Sequence of chain 1.A:
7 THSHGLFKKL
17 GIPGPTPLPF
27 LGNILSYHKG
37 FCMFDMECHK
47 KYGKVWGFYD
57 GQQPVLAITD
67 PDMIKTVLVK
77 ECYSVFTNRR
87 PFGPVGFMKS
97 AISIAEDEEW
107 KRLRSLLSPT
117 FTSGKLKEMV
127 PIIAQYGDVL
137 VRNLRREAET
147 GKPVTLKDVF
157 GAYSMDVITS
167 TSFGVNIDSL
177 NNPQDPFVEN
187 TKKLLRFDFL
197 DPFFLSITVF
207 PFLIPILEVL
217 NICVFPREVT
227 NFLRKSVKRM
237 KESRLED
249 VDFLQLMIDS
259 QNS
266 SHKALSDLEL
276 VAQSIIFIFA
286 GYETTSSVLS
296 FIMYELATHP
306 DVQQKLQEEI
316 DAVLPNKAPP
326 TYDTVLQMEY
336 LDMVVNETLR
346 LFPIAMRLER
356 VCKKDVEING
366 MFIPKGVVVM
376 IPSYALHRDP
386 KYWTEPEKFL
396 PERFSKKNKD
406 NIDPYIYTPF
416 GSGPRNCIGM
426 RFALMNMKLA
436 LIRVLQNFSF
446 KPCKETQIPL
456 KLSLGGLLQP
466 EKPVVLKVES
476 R

This protein binds this small molecule.
Small molecule (SMILES): O=C(CCc1cccnc1)N[C@H](CS[C@@H](Cc1ccccc1)C(=O)NCCc1cccnc1)Cc1ccccc1

Binding-site contacts:
Ligand atom C10 contacts residue PHE195 of chain 1.A at 3.5 Å (hydrophobic).
Ligand atom O17 contacts residue PHE195 of chain 1.A at 3.6 Å.
Ligand atom C33 contacts residue ALA285 of chain 1.A at 3.8 Å (hydrophobic).
Ligand atom C02 contacts residue ARG86 of chain 1.A at 3.7 Å.
Ligand atom C08 contacts residue PHE195 of chain 1.A at 3.9 Å (hydrophobic).
Ligand atom C19 contacts residue PHE88 of chain 1.A at 3.4 Å (hydrophobic).
Ligand atom C31 contacts residue PHE88 of chain 1.A at 3.5 Å (hydrophobic).
Ligand atom C20 contacts residue HEM1 of chain 1.B at 3.8 Å.
Ligand atom C05 contacts residue THR204 of chain 1.A at 3.5 Å.
Ligand atom N04 contacts residue THR204 of chain 1.A at 3.0 Å (h-bond).
Ligand atom C24 contacts residue ALA350 of chain 1.A at 3.8 Å (hydrophobic).
Ligand atom C34 contacts residue ALA285 of chain 1.A at 3.5 Å (hydrophobic).
Ligand atom C13 contacts residue ARG85 of chain 1.A at 3.5 Å.
Ligand atom C07 contacts residue PHE88 of chain 1.A at 3.8 Å (hydrophobic).
Ligand atom C37 contacts residue HEM1 of chain 1.B at 2.8 Å.
Ligand atom C29 contacts residue PHE193 of chain 1.A at 3.8 Å (hydrophobic).
Ligand atom C16 contacts residue SER99 of chain 1.A at 3.4 Å.
Ligand atom C02 contacts residue PHE195 of chain 1.A at 3.9 Å (hydrophobic).
Ligand atom C39 contacts residue ALA285 of chain 1.A at 3.8 Å (hydrophobic).
Ligand atom C31 contacts residue ILE100 of chain 1.A at 3.7 Å (hydrophobic).
Ligand atom C18 contacts residue PHE195 of chain 1.A at 3.6 Å (hydrophobic).
Ligand atom C28 contacts residue ILE281 of chain 1.A at 3.7 Å (hydrophobic).
Ligand atom C30 contacts residue PHE193 of chain 1.A at 3.6 Å (hydrophobic).
Ligand atom C40 contacts residue ALA285 of chain 1.A at 3.5 Å (hydrophobic).
Ligand atom O35 contacts residue SER99 of chain 1.A at 2.6 Å (h-bond).
Ligand atom C27 contacts residue SER99 of chain 1.A at 3.7 Å.
Ligand atom C05 contacts residue ARG86 of chain 1.A at 3.8 Å.
Ligand atom C38 contacts residue THR289 of chain 1.A at 3.7 Å.
Ligand atom O35 contacts residue HEM1 of chain 1.B at 3.7 Å.
Ligand atom C27 contacts residue ILE100 of chain 1.A at 3.5 Å (hydrophobic).
Ligand atom C07 contacts residue PHE195 of chain 1.A at 3.7 Å (hydrophobic).
Ligand atom N09 contacts residue PHE195 of chain 1.A at 3.5 Å.
Ligand atom N36 contacts residue HEM1 of chain 1.B at 2.0 Å.
Ligand atom C40 contacts residue HEM1 of chain 1.B at 3.0 Å.
Ligand atom C25 contacts residue ALA350 of chain 1.A at 3.5 Å (hydrophobic).
Ligand atom C01 contacts residue ARG86 of chain 1.A at 3.6 Å.
Ligand atom C23 contacts residue HEM1 of chain 1.B at 3.2 Å.
Ligand atom C18 contacts residue PHE88 of chain 1.A at 3.4 Å (hydrophobic).
Ligand atom C06 contacts residue ARG86 of chain 1.A at 3.2 Å.
Ligand atom C24 contacts residue HEM1 of chain 1.B at 3.7 Å.